Binding-site contacts:
Ligand atom C1 contacts residue ASN1098 of chain 1.A at 1.4 Å.
Ligand atom C4 contacts residue ASN1098 of chain 1.A at 4.2 Å.
Ligand atom C8 contacts residue ASN1098 of chain 1.A at 3.5 Å.
Ligand atom O5 contacts residue ASN1098 of chain 1.A at 2.4 Å (h-bond).
Ligand atom C7 contacts residue THR1100 of chain 1.A at 4.2 Å.
Ligand atom C1 contacts residue PHE1103 of chain 1.A at 4.3 Å (hydrophobic).
Ligand atom C5 contacts residue HIS1101 of chain 1.A at 3.5 Å.
Ligand atom N2 contacts residue ASN1098 of chain 1.A at 2.9 Å (h-bond).
Ligand atom O7 contacts residue ASN1098 of chain 1.A at 3.3 Å (h-bond).
Ligand atom C6 contacts residue PHE1103 of chain 1.A at 3.6 Å (hydrophobic).
Ligand atom N2 contacts residue THR1100 of chain 1.A at 3.3 Å (h-bond).
Ligand atom O3 contacts residue THR1100 of chain 1.A at 4.4 Å.
Ligand atom C8 contacts residue HIS1101 of chain 1.A at 4.3 Å.
Ligand atom O7 contacts residue HIS1101 of chain 1.A at 3.2 Å.
Ligand atom C3 contacts residue ASN1098 of chain 1.A at 3.8 Å.
Ligand atom C1 contacts residue THR1100 of chain 1.A at 4.3 Å.
Ligand atom O5 contacts residue PHE1103 of chain 1.A at 3.8 Å.
Ligand atom C3 contacts residue THR1100 of chain 1.A at 3.9 Å.
Ligand atom C3 contacts residue HIS1101 of chain 1.A at 3.8 Å.
Ligand atom C5 contacts residue PHE1103 of chain 1.A at 3.8 Å (hydrophobic).
Ligand atom C6 contacts residue HIS1101 of chain 1.A at 4.3 Å.
Ligand atom C7 contacts residue ASN1098 of chain 1.A at 3.3 Å.
Ligand atom C8 contacts residue THR1100 of chain 1.A at 4.2 Å.
Ligand atom O5 contacts residue HIS1101 of chain 1.A at 4.3 Å.
Ligand atom C2 contacts residue THR1100 of chain 1.A at 4.0 Å.
Ligand atom C5 contacts residue ASN1098 of chain 1.A at 3.7 Å.
Ligand atom N2 contacts residue HIS1101 of chain 1.A at 4.5 Å.
Ligand atom C2 contacts residue ASN1098 of chain 1.A at 2.5 Å.
Ligand atom C7 contacts residue HIS1101 of chain 1.A at 3.8 Å.
Ligand atom C1 contacts residue HIS1101 of chain 1.A at 4.3 Å.
Ligand atom O4 contacts residue HIS1101 of chain 1.A at 3.5 Å (h-bond).
Ligand atom C4 contacts residue HIS1101 of chain 1.A at 3.8 Å.

A protein and the small-molecule ligand that binds it are described below.
Small molecule (SMILES): CC(=O)N[C@H]1[C@H](O[C@H]2[C@H](O)[C@@H](NC(C)=O)CO[C@@H]2CO)O[C@H](CO)[C@@H](O)[C@@H]1O

Sequence of chain 1.A:
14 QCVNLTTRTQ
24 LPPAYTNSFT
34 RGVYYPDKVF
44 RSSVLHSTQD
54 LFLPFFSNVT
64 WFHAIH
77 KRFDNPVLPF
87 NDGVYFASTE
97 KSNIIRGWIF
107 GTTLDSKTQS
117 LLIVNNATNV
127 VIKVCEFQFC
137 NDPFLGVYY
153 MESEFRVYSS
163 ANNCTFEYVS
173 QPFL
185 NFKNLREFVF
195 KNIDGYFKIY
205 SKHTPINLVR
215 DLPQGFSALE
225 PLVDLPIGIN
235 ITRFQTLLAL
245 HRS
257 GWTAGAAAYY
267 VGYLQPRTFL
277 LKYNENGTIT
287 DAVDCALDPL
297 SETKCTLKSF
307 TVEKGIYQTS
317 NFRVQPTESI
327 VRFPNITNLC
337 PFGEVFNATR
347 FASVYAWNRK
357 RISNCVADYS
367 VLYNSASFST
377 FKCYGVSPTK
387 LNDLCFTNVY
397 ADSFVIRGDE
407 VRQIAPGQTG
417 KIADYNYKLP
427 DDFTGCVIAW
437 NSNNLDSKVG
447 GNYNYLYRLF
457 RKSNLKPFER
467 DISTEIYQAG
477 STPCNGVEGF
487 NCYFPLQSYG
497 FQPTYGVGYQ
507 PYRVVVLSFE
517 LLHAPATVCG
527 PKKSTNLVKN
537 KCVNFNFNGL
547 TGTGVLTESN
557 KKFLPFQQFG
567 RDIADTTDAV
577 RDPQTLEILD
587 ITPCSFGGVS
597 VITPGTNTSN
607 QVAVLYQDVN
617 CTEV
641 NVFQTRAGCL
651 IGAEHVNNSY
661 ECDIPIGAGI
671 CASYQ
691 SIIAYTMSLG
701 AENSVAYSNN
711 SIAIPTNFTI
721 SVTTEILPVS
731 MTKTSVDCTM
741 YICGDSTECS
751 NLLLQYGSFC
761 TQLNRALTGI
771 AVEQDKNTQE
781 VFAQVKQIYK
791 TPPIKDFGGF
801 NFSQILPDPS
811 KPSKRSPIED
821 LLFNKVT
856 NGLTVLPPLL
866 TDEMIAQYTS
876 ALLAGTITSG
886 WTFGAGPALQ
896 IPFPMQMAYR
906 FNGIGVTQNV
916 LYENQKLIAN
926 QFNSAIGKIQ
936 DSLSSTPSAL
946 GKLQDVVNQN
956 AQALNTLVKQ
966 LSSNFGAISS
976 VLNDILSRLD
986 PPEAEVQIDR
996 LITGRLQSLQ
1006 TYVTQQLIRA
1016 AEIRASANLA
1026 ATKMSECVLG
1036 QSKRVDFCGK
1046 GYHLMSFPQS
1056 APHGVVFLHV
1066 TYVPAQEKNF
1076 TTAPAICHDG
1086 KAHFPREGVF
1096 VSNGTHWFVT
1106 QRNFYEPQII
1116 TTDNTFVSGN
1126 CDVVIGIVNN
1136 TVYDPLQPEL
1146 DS